Sequence of chain 1.D:
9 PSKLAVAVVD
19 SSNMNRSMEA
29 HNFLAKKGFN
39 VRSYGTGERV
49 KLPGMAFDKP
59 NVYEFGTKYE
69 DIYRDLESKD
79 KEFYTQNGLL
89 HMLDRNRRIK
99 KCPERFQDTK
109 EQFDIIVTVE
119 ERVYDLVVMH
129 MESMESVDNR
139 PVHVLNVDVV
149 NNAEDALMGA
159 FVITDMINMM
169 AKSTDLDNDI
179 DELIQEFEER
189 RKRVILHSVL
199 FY

This protein binds this small molecule.
Small molecule (SMILES): C[C@@H](OP(=O)(O)O)[C@H](NC(=O)[C@@H]1CCCN1C(=O)[C@@H](N)CO)C(=O)N[C@@H](COP(=O)(O)O)C(=O)N1CCC[C@H]1C(=O)N[C@@H](CO)C(=O)N[C@@H](Cc1ccc(O)cc1)C(=O)N[C@H](C=O)CO

Binding-site contacts:
Ligand atom CZ contacts residue PHE55 of chain 1.D at 3.5 Å (hydrophobic).
Ligand atom OG1 contacts residue LYS49 of chain 1.D at 3.2 Å.
Ligand atom N contacts residue ASN149 of chain 1.D at 3.2 Å (h-bond).
Ligand atom O1P contacts residue ASN23 of chain 1.D at 3.4 Å.
Ligand atom CA contacts residue LYS49 of chain 1.D at 3.6 Å.
Ligand atom O contacts residue MET22 of chain 1.D at 3.4 Å.
Ligand atom N contacts residue LYS49 of chain 1.D at 2.8 Å (salt-bridge).
Ligand atom O2P contacts residue MET22 of chain 1.D at 2.9 Å (h-bond).
Ligand atom OG contacts residue ARG47 of chain 1.D at 3.0 Å (salt-bridge).
Ligand atom O3P contacts residue SER20 of chain 1.D at 3.2 Å (h-bond).
Ligand atom CE2 contacts residue ALA54 of chain 1.D at 3.4 Å (hydrophobic).
Ligand atom CG contacts residue SER19 of chain 1.D at 3.3 Å.
Ligand atom CB contacts residue ASN23 of chain 1.D at 3.4 Å.
Ligand atom O2P contacts residue LYS49 of chain 1.D at 2.8 Å (salt-bridge).
Ligand atom CG2 contacts residue PRO51 of chain 1.D at 3.6 Å (hydrophobic).
Ligand atom O contacts residue LYS49 of chain 1.D at 3.0 Å (salt-bridge).
Ligand atom O2P contacts residue ASN21 of chain 1.D at 3.5 Å (h-bond).
Ligand atom CE2 contacts residue PHE55 of chain 1.D at 3.5 Å (hydrophobic).
Ligand atom O1P contacts residue ASN149 of chain 1.D at 3.4 Å (h-bond).
Ligand atom O contacts residue SER20 of chain 1.D at 3.5 Å (h-bond).
Ligand atom OG contacts residue ASN149 of chain 1.D at 2.8 Å (h-bond).
Ligand atom O2P contacts residue ASP18 of chain 1.D at 2.9 Å (salt-bridge).
Ligand atom O contacts residue LYS49 of chain 1.D at 3.2 Å (salt-bridge).
Ligand atom CA contacts residue ASN149 of chain 1.D at 3.3 Å.
Ligand atom O3P contacts residue ASP18 of chain 1.D at 3.1 Å.
Ligand atom CB contacts residue ASN149 of chain 1.D at 3.4 Å.
Ligand atom CB contacts residue ASN149 of chain 1.D at 3.4 Å.
Ligand atom OG contacts residue ASN149 of chain 1.D at 3.1 Å (h-bond).
Ligand atom O3P contacts residue SER19 of chain 1.D at 2.9 Å (h-bond).
Ligand atom O contacts residue ASN149 of chain 1.D at 3.1 Å (h-bond).
Ligand atom O1P contacts residue ASP18 of chain 1.D at 3.1 Å (salt-bridge).
Ligand atom O2P contacts residue ASN23 of chain 1.D at 2.9 Å (h-bond).
Ligand atom CA contacts residue ASN149 of chain 1.D at 3.4 Å.
Ligand atom CD contacts residue SER19 of chain 1.D at 3.4 Å.
Ligand atom OG contacts residue GLU46 of chain 1.D at 2.8 Å (salt-bridge).
Ligand atom O1P contacts residue ARG24 of chain 1.D at 2.8 Å (salt-bridge).
Ligand atom P contacts residue ASP18 of chain 1.D at 3.3 Å.
Ligand atom O3P contacts residue ARG24 of chain 1.D at 3.1 Å (salt-bridge).
Ligand atom O contacts residue PRO51 of chain 1.D at 3.2 Å.
Ligand atom CB contacts residue SER20 of chain 1.D at 3.6 Å.